Binding-site contacts:
Ligand atom O1P contacts residue PRO200 of chain 1.LA at 4.1 Å.
Ligand atom N3 contacts residue PRO416 of chain 1.LA at 4.1 Å.
Ligand atom C2 contacts residue GLY424 of chain 1.LA at 4.1 Å.
Ligand atom N6 contacts residue VAL199 of chain 1.LA at 4.5 Å.
Ligand atom N1 contacts residue PRO200 of chain 1.LA at 4.1 Å.
Ligand atom C6 contacts residue PRO416 of chain 1.LA at 3.0 Å (hydrophobic).
Ligand atom C6 contacts residue SER417 of chain 1.LA at 4.5 Å.
Ligand atom N1 contacts residue PRO416 of chain 1.LA at 3.2 Å (h-bond).
Ligand atom C6 contacts residue PRO200 of chain 1.LA at 4.0 Å (hydrophobic).
Ligand atom C2 contacts residue PRO416 of chain 1.LA at 3.9 Å (hydrophobic).
Ligand atom N3 contacts residue PRO200 of chain 1.LA at 4.2 Å.
Ligand atom C2 contacts residue PRO200 of chain 1.LA at 4.1 Å (hydrophobic).
Ligand atom N1 contacts residue VAL199 of chain 1.LA at 3.7 Å.
Ligand atom N7 contacts residue PRO416 of chain 1.LA at 4.4 Å.
Ligand atom C4 contacts residue PRO416 of chain 1.LA at 4.0 Å (hydrophobic).
Ligand atom N6 contacts residue PRO200 of chain 1.LA at 4.4 Å.
Ligand atom C8 contacts residue PRO200 of chain 1.LA at 4.4 Å (hydrophobic).
Ligand atom N6 contacts residue SER417 of chain 1.LA at 3.8 Å.
Ligand atom C2 contacts residue VAL199 of chain 1.LA at 4.2 Å (hydrophobic).
Ligand atom C6 contacts residue VAL199 of chain 1.LA at 4.3 Å (hydrophobic).
Ligand atom N7 contacts residue ASN394 of chain 1.LA at 4.3 Å.
Ligand atom C2' contacts residue HIS415 of chain 1.LA at 3.9 Å.
Ligand atom N9 contacts residue PRO416 of chain 1.LA at 4.2 Å.
Ligand atom C8 contacts residue HIS415 of chain 1.LA at 3.6 Å.
Ligand atom C6 contacts residue GLY424 of chain 1.LA at 4.5 Å.
Ligand atom P contacts residue PRO200 of chain 1.LA at 4.5 Å.
Ligand atom O3P contacts residue PRO200 of chain 1.LA at 3.9 Å.
Ligand atom N6 contacts residue PRO416 of chain 1.LA at 3.1 Å (h-bond).
Ligand atom N7 contacts residue PRO200 of chain 1.LA at 4.0 Å.
Ligand atom O3P contacts residue LYS198 of chain 1.LA at 4.5 Å.
Ligand atom N6 contacts residue GLY424 of chain 1.LA at 3.8 Å.
Ligand atom N7 contacts residue HIS415 of chain 1.LA at 3.8 Å.
Ligand atom N1 contacts residue GLY424 of chain 1.LA at 3.5 Å (h-bond).
Ligand atom C5 contacts residue PRO416 of chain 1.LA at 3.6 Å (hydrophobic).
Ligand atom C5 contacts residue PRO200 of chain 1.LA at 3.8 Å (hydrophobic).
Ligand atom C1' contacts residue PRO416 of chain 1.LA at 4.5 Å (hydrophobic).
Ligand atom N7 contacts residue SER417 of chain 1.LA at 4.4 Å.
Ligand atom N9 contacts residue PRO200 of chain 1.LA at 4.4 Å.
Ligand atom C4 contacts residue PRO200 of chain 1.LA at 4.1 Å (hydrophobic).

Sequence of chain 1.LA:
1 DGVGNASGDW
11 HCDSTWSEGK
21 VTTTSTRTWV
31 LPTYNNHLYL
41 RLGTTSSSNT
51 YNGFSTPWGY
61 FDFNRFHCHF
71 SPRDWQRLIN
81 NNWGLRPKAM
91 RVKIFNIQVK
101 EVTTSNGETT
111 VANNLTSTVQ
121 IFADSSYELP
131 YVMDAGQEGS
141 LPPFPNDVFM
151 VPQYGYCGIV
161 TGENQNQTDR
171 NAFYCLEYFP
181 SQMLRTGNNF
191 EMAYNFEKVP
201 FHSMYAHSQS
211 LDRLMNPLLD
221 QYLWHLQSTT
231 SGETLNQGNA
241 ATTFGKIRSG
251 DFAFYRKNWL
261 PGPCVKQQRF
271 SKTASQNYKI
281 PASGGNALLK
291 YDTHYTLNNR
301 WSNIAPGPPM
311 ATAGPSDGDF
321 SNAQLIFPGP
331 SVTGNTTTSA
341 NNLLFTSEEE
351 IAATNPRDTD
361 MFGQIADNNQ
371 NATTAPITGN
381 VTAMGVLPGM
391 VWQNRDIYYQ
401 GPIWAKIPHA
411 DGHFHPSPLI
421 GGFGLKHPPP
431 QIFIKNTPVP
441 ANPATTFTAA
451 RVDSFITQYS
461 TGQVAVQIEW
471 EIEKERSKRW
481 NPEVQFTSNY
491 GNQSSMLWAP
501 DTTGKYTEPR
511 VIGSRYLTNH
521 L

This protein binds this small molecule.
Small molecule (SMILES): Nc1ncnc2c1ncn2[C@H]1C[C@H](O)[C@@H](COP(=O)(O)O)O1